Sequence of chain 7.A:
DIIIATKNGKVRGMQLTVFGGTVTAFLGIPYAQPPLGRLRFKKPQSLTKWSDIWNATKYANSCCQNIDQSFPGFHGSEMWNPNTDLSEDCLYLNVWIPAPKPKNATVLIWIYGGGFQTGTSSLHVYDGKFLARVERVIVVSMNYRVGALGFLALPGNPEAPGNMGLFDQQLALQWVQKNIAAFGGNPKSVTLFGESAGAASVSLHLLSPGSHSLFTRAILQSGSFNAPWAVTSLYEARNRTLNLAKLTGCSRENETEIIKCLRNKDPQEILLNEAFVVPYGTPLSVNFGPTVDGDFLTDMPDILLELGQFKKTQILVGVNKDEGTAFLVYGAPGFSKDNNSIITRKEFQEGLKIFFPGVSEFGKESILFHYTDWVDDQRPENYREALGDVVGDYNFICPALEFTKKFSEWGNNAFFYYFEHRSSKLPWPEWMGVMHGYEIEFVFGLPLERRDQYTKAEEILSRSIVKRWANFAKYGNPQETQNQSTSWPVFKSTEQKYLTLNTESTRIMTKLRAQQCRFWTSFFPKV

Binding-site contacts:
Ligand atom C5 contacts residue LEU286 of chain 7.A at 4.3 Å (hydrophobic).
Ligand atom O1 contacts residue GLY116 of chain 7.A at 3.1 Å (h-bond).
Ligand atom C3 contacts residue PHE398 of chain 7.A at 4.2 Å (hydrophobic).
Ligand atom O1 contacts residue ALA199 of chain 7.A at 2.9 Å (h-bond).
Ligand atom C5 contacts residue VAL288 of chain 7.A at 3.8 Å (hydrophobic).
Ligand atom C6 contacts residue SER287 of chain 7.A at 4.3 Å.
Ligand atom O2 contacts residue GLY117 of chain 7.A at 3.9 Å.
Ligand atom C3 contacts residue TRP231 of chain 7.A at 3.5 Å (hydrophobic).
Ligand atom C6 contacts residue LEU286 of chain 7.A at 3.0 Å (hydrophobic).
Ligand atom O2 contacts residue SER198 of chain 7.A at 3.3 Å (h-bond).
Ligand atom O2 contacts residue GLY116 of chain 7.A at 4.5 Å.
Ligand atom O2 contacts residue PHE329 of chain 7.A at 4.5 Å.
Ligand atom C4 contacts residue GLY117 of chain 7.A at 4.4 Å.
Ligand atom C4 contacts residue PHE398 of chain 7.A at 3.9 Å (hydrophobic).
Ligand atom C2 contacts residue QRH1 of chain 7.J at 3.8 Å.
Ligand atom C2 contacts residue GLY116 of chain 7.A at 4.1 Å.
Ligand atom O1 contacts residue SER198 of chain 7.A at 2.1 Å (h-bond).
Ligand atom C4 contacts residue PHE329 of chain 7.A at 4.5 Å (hydrophobic).
Ligand atom O2 contacts residue HIS438 of chain 7.A at 3.1 Å (h-bond).
Ligand atom C3 contacts residue SER198 of chain 7.A at 4.0 Å.
Ligand atom C6 contacts residue QRH1 of chain 7.J at 3.4 Å.
Ligand atom C3 contacts residue GLY117 of chain 7.A at 3.9 Å.
Ligand atom O1 contacts residue GLY115 of chain 7.A at 4.2 Å.
Ligand atom C3 contacts residue ALA199 of chain 7.A at 4.1 Å (hydrophobic).
Ligand atom C4 contacts residue LEU286 of chain 7.A at 4.1 Å (hydrophobic).
Ligand atom C2 contacts residue ALA199 of chain 7.A at 3.8 Å (hydrophobic).
Ligand atom C6 contacts residue PHE329 of chain 7.A at 4.5 Å (hydrophobic).
Ligand atom C5 contacts residue QRH1 of chain 7.J at 3.5 Å.
Ligand atom C4 contacts residue TRP231 of chain 7.A at 3.7 Å (hydrophobic).
Ligand atom C5 contacts residue GLY117 of chain 7.A at 3.6 Å.
Ligand atom C2 contacts residue SER198 of chain 7.A at 2.9 Å.
Ligand atom C4 contacts residue QRH1 of chain 7.J at 3.5 Å.
Ligand atom C5 contacts residue TRP231 of chain 7.A at 4.0 Å (hydrophobic).
Ligand atom O2 contacts residue QRH1 of chain 7.J at 3.1 Å.
Ligand atom C2 contacts residue GLY117 of chain 7.A at 3.2 Å.
Ligand atom C6 contacts residue VAL288 of chain 7.A at 3.8 Å (hydrophobic).
Ligand atom O1 contacts residue GLY117 of chain 7.A at 2.6 Å (h-bond).
Ligand atom C2 contacts residue HIS438 of chain 7.A at 3.9 Å.
Ligand atom C6 contacts residue TRP231 of chain 7.A at 4.2 Å (hydrophobic).
Ligand atom C3 contacts residue QRH1 of chain 7.J at 4.4 Å.

The small molecule below binds the protein below.
Small molecule (SMILES): CCCCC(=O)O